Sequence of chain 1.A:
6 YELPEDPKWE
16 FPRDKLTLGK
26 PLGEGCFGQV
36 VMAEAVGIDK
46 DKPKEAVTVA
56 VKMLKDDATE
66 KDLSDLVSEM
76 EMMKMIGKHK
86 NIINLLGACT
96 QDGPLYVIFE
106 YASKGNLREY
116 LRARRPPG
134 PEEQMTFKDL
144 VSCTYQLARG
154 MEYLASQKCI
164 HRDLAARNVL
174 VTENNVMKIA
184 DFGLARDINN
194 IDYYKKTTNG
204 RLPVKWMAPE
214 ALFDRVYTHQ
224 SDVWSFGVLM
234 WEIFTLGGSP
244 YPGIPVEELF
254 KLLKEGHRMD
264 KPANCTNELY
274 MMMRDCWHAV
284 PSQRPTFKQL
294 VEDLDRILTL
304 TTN

This small molecule binds to this protein.
Small molecule (SMILES): C=CC(=O)Nc1ccc(/C=C/c2nc(Nc3cc(C)[nH]n3)cc(N3CCN(C)CC3)n2)cc1

Binding-site contacts:
Ligand atom N5 contacts residue ALA107 of chain 1.A at 3.0 Å (h-bond).
Ligand atom N4 contacts residue ALA55 of chain 1.A at 3.5 Å.
Ligand atom C11 contacts residue ALA55 of chain 1.A at 3.6 Å (hydrophobic).
Ligand atom N5 contacts residue ALA55 of chain 1.A at 3.9 Å.
Ligand atom C7 contacts residue GLY110 of chain 1.A at 3.6 Å.
Ligand atom N5 contacts residue GLU105 of chain 1.A at 3.6 Å.
Ligand atom C21 contacts residue CYS31 of chain 1.A at 3.0 Å (hydrophobic).
Ligand atom O1 contacts residue GLY30 of chain 1.A at 3.3 Å.
Ligand atom N3 contacts residue LEU173 of chain 1.A at 3.9 Å.
Ligand atom C3 contacts residue GLY110 of chain 1.A at 3.9 Å.
Ligand atom C8 contacts residue ALA107 of chain 1.A at 3.9 Å (hydrophobic).
Ligand atom N4 contacts residue ALA107 of chain 1.A at 3.8 Å.
Ligand atom C9 contacts residue LEU173 of chain 1.A at 3.8 Å (hydrophobic).
Ligand atom N5 contacts residue TYR106 of chain 1.A at 3.7 Å.
Ligand atom C20 contacts residue GLU29 of chain 1.A at 3.3 Å.
Ligand atom C15 contacts residue GLY28 of chain 1.A at 3.9 Å.
Ligand atom C10 contacts residue LEU173 of chain 1.A at 3.8 Å (hydrophobic).
Ligand atom C16 contacts residue GLY28 of chain 1.A at 3.9 Å.
Ligand atom N4 contacts residue GLU105 of chain 1.A at 2.9 Å (salt-bridge).
Ligand atom O1 contacts residue GLU29 of chain 1.A at 2.9 Å (salt-bridge).
Ligand atom N3 contacts residue ALA107 of chain 1.A at 3.2 Å (h-bond).
Ligand atom C2 contacts residue LYS109 of chain 1.A at 4.0 Å.
Ligand atom C7 contacts residue ALA107 of chain 1.A at 3.7 Å (hydrophobic).
Ligand atom C17 contacts residue GLY28 of chain 1.A at 3.7 Å.
Ligand atom N2 contacts residue GLY110 of chain 1.A at 3.8 Å.
Ligand atom C6 contacts residue GLY110 of chain 1.A at 3.6 Å.
Ligand atom O1 contacts residue CYS31 of chain 1.A at 3.7 Å.
Ligand atom C8 contacts residue LEU27 of chain 1.A at 4.0 Å (hydrophobic).
Ligand atom N7 contacts residue GLU29 of chain 1.A at 3.8 Å.
Ligand atom C9 contacts residue ALA107 of chain 1.A at 3.9 Å (hydrophobic).
Ligand atom C11 contacts residue LEU173 of chain 1.A at 3.5 Å (hydrophobic).
Ligand atom N4 contacts residue LEU173 of chain 1.A at 3.7 Å.
Ligand atom N6 contacts residue LEU173 of chain 1.A at 3.9 Å.
Ligand atom C7 contacts residue LEU27 of chain 1.A at 3.8 Å (hydrophobic).
Ligand atom C22 contacts residue CYS31 of chain 1.A at 1.6 Å (hydrophobic).
Ligand atom C2 contacts residue SER108 of chain 1.A at 3.4 Å.
Ligand atom C12 contacts residue LEU173 of chain 1.A at 3.9 Å (hydrophobic).
Ligand atom C19 contacts residue GLU29 of chain 1.A at 4.0 Å.
Ligand atom C20 contacts residue GLY30 of chain 1.A at 4.0 Å.
Ligand atom C3 contacts residue SER108 of chain 1.A at 3.2 Å.